Binding-site contacts:
Ligand atom C5 contacts residue ASN256 of chain 1.E at 3.6 Å.
Ligand atom C4 contacts residue TYR25 of chain 1.G at 4.2 Å (hydrophobic).
Ligand atom C8 contacts residue VAL27 of chain 1.G at 4.1 Å (hydrophobic).
Ligand atom C3 contacts residue ASN256 of chain 1.E at 3.8 Å.
Ligand atom C2 contacts residue ASN256 of chain 1.E at 2.5 Å.
Ligand atom O5 contacts residue HIS3 of chain 1.G at 3.8 Å.
Ligand atom C1 contacts residue ASN259 of chain 1.E at 4.2 Å.
Ligand atom O7 contacts residue ASN256 of chain 1.E at 3.1 Å (h-bond).
Ligand atom C3 contacts residue GLY26 of chain 1.G at 4.1 Å.
Ligand atom C7 contacts residue TYR25 of chain 1.G at 4.0 Å (hydrophobic).
Ligand atom N2 contacts residue TYR25 of chain 1.G at 4.2 Å.
Ligand atom C4 contacts residue ASN256 of chain 1.E at 4.2 Å.
Ligand atom O7 contacts residue TYR25 of chain 1.G at 3.1 Å.
Ligand atom O5 contacts residue ASN259 of chain 1.E at 3.7 Å.
Ligand atom C8 contacts residue GLY26 of chain 1.G at 3.3 Å.
Ligand atom C6 contacts residue TYR25 of chain 1.G at 3.9 Å (hydrophobic).
Ligand atom N2 contacts residue GLY26 of chain 1.G at 4.0 Å.
Ligand atom C1 contacts residue TYR25 of chain 1.G at 4.3 Å (hydrophobic).
Ligand atom O3 contacts residue GLY26 of chain 1.G at 3.5 Å.
Ligand atom O6 contacts residue GLN1 of chain 1.G at 3.1 Å (h-bond).
Ligand atom O5 contacts residue THR258 of chain 1.E at 3.3 Å (h-bond).
Ligand atom N2 contacts residue ASN256 of chain 1.E at 2.9 Å (h-bond).
Ligand atom O5 contacts residue ASN256 of chain 1.E at 2.4 Å (h-bond).
Ligand atom O5 contacts residue TYR25 of chain 1.G at 3.8 Å.
Ligand atom C6 contacts residue HIS3 of chain 1.G at 3.9 Å.
Ligand atom C2 contacts residue TYR25 of chain 1.G at 3.7 Å (hydrophobic).
Ligand atom C6 contacts residue GLN1 of chain 1.G at 3.4 Å.
Ligand atom C1 contacts residue THR258 of chain 1.E at 3.2 Å.
Ligand atom C7 contacts residue GLY26 of chain 1.G at 4.1 Å.
Ligand atom C5 contacts residue THR258 of chain 1.E at 3.4 Å.
Ligand atom C7 contacts residue ASN256 of chain 1.E at 3.2 Å.
Ligand atom C1 contacts residue HIS3 of chain 1.G at 3.5 Å.
Ligand atom C1 contacts residue ASN256 of chain 1.E at 1.4 Å.
Ligand atom O3 contacts residue TYR25 of chain 1.G at 3.8 Å.
Ligand atom C3 contacts residue HIS3 of chain 1.G at 4.0 Å.
Ligand atom C8 contacts residue ASN256 of chain 1.E at 4.3 Å.
Ligand atom C6 contacts residue THR258 of chain 1.E at 4.2 Å.
Ligand atom O4 contacts residue TYR25 of chain 1.G at 4.0 Å.
Ligand atom C8 contacts residue ASN28 of chain 1.G at 3.8 Å.
Ligand atom O2 contacts residue HIS3 of chain 1.G at 4.0 Å.

Sequence of chain 1.E:
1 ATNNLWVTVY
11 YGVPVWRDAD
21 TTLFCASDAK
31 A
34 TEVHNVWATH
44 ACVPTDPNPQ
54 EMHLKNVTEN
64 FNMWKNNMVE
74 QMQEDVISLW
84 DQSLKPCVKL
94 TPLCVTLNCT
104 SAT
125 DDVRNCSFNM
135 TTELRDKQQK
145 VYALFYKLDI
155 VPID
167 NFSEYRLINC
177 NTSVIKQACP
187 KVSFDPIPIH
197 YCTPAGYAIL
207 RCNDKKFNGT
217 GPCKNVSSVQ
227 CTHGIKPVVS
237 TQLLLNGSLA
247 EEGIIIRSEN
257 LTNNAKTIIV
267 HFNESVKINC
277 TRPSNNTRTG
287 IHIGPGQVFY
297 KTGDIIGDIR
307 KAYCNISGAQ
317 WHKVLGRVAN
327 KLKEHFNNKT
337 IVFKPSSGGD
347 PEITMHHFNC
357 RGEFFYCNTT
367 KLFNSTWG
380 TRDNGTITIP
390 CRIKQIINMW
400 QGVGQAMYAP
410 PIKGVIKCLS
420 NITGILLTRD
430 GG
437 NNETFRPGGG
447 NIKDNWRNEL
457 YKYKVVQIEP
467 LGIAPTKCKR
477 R

A protein and the small-molecule ligand that binds it are described below.
Small molecule (SMILES): CC(=O)N[C@H]1[C@H](O[C@H]2[C@H](O)[C@@H](NC(C)=O)CO[C@@H]2CO)O[C@H](CO)[C@@H](O[C@@H]2O[C@H](CO[C@H]3O[C@H](CO)[C@@H](O)[C@H](O)[C@@H]3O)[C@@H](O)[C@H](O[C@H]3O[C@H](CO)[C@@H](O)[C@H](O)[C@@H]3O[C@H]3O[C@H](CO)[C@@H](O)[C@H](O)[C@@H]3O)[C@@H]2O)[C@@H]1O

Sequence of chain 1.G:
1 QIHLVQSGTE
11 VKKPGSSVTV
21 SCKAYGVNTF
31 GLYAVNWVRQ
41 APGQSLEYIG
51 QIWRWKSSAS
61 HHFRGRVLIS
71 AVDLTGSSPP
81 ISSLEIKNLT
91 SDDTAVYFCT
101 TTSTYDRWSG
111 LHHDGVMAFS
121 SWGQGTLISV